Sequence of chain 1.C:
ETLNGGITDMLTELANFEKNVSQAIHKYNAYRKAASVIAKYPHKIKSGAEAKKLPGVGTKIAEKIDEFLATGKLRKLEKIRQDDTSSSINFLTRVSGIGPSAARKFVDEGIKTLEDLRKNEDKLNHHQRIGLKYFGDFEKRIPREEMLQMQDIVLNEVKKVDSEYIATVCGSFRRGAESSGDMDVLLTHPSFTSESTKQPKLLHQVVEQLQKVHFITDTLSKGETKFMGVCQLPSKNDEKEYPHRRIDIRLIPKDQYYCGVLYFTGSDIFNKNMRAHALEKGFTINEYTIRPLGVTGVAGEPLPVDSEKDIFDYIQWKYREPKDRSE

The protein below binds the small molecule below.
Small molecule (SMILES): Cc1cn([C@H]2C[C@H](O[P](=O)(O)OC[C@H]3O[C@@H](n4cnc5c(=O)nc(N)[nH]c54)C[C@@H]3OP(=O)(O)O)[C@@H](CO[P](=O)(O)O[C@H]3C[C@H](n4ccc(N)nc4=O)O[C@@H]3CO[P](=O)(O)O[C@H]3C[C@H](n4cc(C)c(=O)[nH]c4=O)O[C@@H]3CO[P](=O)(O)O[C@H]3C[C@H](n4cnc5c(N)ncnc54)O[C@@H]3CO[P](=O)(O)O[C@H]3C[C@H](n4ccc(N)nc4=O)O[C@@H]3CO)O2)c(=O)[nH]c1=O

Binding-site contacts:
Ligand atom P contacts residue THR233 of chain 1.C at 3.4 Å.
Ligand atom OP1 contacts residue LYS230 of chain 1.C at 3.4 Å (salt-bridge).
Ligand atom OP1 contacts residue GLU232 of chain 1.C at 2.9 Å (salt-bridge).
Ligand atom N3 contacts residue DG6 of chain 1.B at 2.8 Å (h-bond).
Ligand atom N1 contacts residue DT5 of chain 1.B at 2.3 Å (h-bond).
Ligand atom C2 contacts residue DA4 of chain 1.B at 3.5 Å.
Ligand atom C2 contacts residue DT5 of chain 1.B at 2.9 Å.
Ligand atom O2 contacts residue DG3 of chain 1.B at 2.7 Å (h-bond).
Ligand atom OP1 contacts residue THR233 of chain 1.C at 2.7 Å (h-bond).
Ligand atom N4 contacts residue DG3 of chain 1.B at 2.8 Å (h-bond).
Ligand atom N4 contacts residue DG6 of chain 1.B at 3.0 Å (h-bond).
Ligand atom C6 contacts residue DT5 of chain 1.B at 3.3 Å.
Ligand atom N1 contacts residue DA4 of chain 1.B at 3.4 Å (h-bond).
Ligand atom OP1 contacts residue LYS234 of chain 1.C at 2.8 Å (salt-bridge).
Ligand atom N3 contacts residue DG6 of chain 1.B at 3.5 Å (h-bond).
Ligand atom O4 contacts residue DA4 of chain 1.B at 3.1 Å (h-bond).
Ligand atom OP1 contacts residue GLY231 of chain 1.C at 3.0 Å.
Ligand atom N2 contacts residue DC1 of chain 1.B at 2.7 Å (h-bond).
Ligand atom C2 contacts residue DG3 of chain 1.B at 3.5 Å.
Ligand atom O4 contacts residue DG3 of chain 1.B at 3.1 Å (h-bond).
Ligand atom C2 contacts residue DG6 of chain 1.B at 3.5 Å.
Ligand atom N4 contacts residue DA2 of chain 1.B at 3.4 Å (h-bond).
Ligand atom C2 contacts residue DG6 of chain 1.B at 3.5 Å.
Ligand atom O2 contacts residue DG3 of chain 1.B at 3.2 Å (h-bond).
Ligand atom C4 contacts residue DA4 of chain 1.B at 3.3 Å.
Ligand atom O2 contacts residue DA4 of chain 1.B at 3.1 Å.
Ligand atom N4 contacts residue DT5 of chain 1.B at 3.5 Å (h-bond).
Ligand atom O4 contacts residue DC1 of chain 1.B at 3.0 Å (h-bond).
Ligand atom N6 contacts residue DA4 of chain 1.B at 2.8 Å (h-bond).
Ligand atom N1 contacts residue DC1 of chain 1.B at 2.8 Å (h-bond).
Ligand atom N3 contacts residue DA2 of chain 1.B at 3.0 Å (h-bond).
Ligand atom O2 contacts residue DG6 of chain 1.B at 2.6 Å (h-bond).
Ligand atom N2 contacts residue DA2 of chain 1.B at 3.2 Å.
Ligand atom C2 contacts residue DG3 of chain 1.B at 3.5 Å.
Ligand atom O5' contacts residue GLY231 of chain 1.C at 3.2 Å.
Ligand atom O6 contacts residue DC1 of chain 1.B at 3.0 Å (h-bond).
Ligand atom N3 contacts residue DG3 of chain 1.B at 2.8 Å (h-bond).
Ligand atom N3 contacts residue DA4 of chain 1.B at 2.5 Å (h-bond).
Ligand atom O4 contacts residue DA2 of chain 1.B at 2.9 Å (h-bond).
Ligand atom N6 contacts residue DT5 of chain 1.B at 2.7 Å (h-bond).